Sequence of chain 2.A:
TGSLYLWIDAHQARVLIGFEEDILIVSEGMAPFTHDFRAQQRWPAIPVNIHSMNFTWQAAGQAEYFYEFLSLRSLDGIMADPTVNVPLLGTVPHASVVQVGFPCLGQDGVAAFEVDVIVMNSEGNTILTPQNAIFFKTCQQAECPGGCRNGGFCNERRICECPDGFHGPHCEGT

Binding-site contacts:
Ligand atom C7 contacts residue ASN57 of chain 2.A at 3.5 Å.
Ligand atom C3 contacts residue ASN57 of chain 2.A at 3.8 Å.
Ligand atom C5 contacts residue ASN57 of chain 2.A at 3.5 Å.
Ligand atom C7 contacts residue GLN13 of chain 2.A at 3.9 Å.
Ligand atom O7 contacts residue HIS12 of chain 2.A at 2.9 Å (h-bond).
Ligand atom C7 contacts residue HIS12 of chain 2.A at 3.6 Å.
Ligand atom C8 contacts residue HIS12 of chain 2.A at 3.9 Å.
Ligand atom C8 contacts residue VAL16 of chain 2.A at 4.0 Å (hydrophobic).
Ligand atom C1 contacts residue ASN57 of chain 2.A at 1.4 Å.
Ligand atom N2 contacts residue GLN13 of chain 2.A at 4.3 Å.
Ligand atom C8 contacts residue GLN13 of chain 2.A at 3.7 Å.
Ligand atom C6 contacts residue ASN57 of chain 2.A at 4.5 Å.
Ligand atom O7 contacts residue ASP10 of chain 2.A at 4.4 Å.
Ligand atom O5 contacts residue VAL102 of chain 2.A at 4.0 Å.
Ligand atom O7 contacts residue ASN57 of chain 2.A at 3.5 Å (h-bond).
Ligand atom N2 contacts residue ASN57 of chain 2.A at 3.1 Å (h-bond).
Ligand atom O7 contacts residue GLN13 of chain 2.A at 4.0 Å.
Ligand atom O5 contacts residue ASN57 of chain 2.A at 2.1 Å (h-bond).
Ligand atom C4 contacts residue ASN57 of chain 2.A at 4.1 Å.
Ligand atom O5 contacts residue GLN104 of chain 2.A at 4.4 Å.
Ligand atom C6 contacts residue GLN104 of chain 2.A at 3.8 Å.
Ligand atom C5 contacts residue GLN104 of chain 2.A at 4.0 Å.
Ligand atom C2 contacts residue ASN57 of chain 2.A at 2.5 Å.

The protein below binds the small molecule below.
Small molecule (SMILES): CC(=O)N[C@@H]1[C@@H](O)[C@H](O)[C@@H](CO)O[C@H]1O